Sequence of chain 1.B:
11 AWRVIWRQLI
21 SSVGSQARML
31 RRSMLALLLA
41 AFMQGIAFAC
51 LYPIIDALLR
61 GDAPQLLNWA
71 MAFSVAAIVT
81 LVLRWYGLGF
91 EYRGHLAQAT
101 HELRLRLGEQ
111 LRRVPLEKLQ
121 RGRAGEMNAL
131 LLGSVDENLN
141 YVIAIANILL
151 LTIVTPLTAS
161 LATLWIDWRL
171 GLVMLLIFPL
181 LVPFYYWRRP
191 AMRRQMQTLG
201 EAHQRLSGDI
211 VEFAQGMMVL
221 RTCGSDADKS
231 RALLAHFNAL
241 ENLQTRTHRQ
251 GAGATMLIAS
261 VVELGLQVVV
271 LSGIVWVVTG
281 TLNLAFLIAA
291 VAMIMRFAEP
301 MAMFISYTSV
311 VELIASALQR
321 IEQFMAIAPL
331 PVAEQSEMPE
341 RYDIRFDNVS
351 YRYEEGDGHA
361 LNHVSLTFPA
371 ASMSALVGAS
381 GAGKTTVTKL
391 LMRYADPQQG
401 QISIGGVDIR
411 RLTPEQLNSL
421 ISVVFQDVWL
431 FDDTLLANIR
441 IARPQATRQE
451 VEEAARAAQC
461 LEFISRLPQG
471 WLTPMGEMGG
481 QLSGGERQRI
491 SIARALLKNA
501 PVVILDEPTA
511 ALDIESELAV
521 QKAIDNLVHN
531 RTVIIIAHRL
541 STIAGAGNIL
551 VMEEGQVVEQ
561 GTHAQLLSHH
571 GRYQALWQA

Binding-site contacts:
Ligand atom O3 contacts residue FE1 of chain 1.D at 2.1 Å.
Ligand atom C6 contacts residue ALA251 of chain 1.A at 3.4 Å (hydrophobic).
Ligand atom O1 contacts residue FE1 of chain 1.D at 1.9 Å.
Ligand atom N3 contacts residue FE1 of chain 1.D at 2.1 Å.
Ligand atom N2 contacts residue FE1 of chain 1.D at 2.2 Å.
Ligand atom C4 contacts residue LEU181 of chain 1.A at 3.4 Å (hydrophobic).
Ligand atom C12 contacts residue FE1 of chain 1.D at 3.0 Å.
Ligand atom O2 contacts residue FE1 of chain 1.D at 1.9 Å.
Ligand atom S2 contacts residue TRP243 of chain 1.A at 1.2 Å.
Ligand atom C21 contacts residue FE1 of chain 1.D at 3.0 Å.
Ligand atom C19 contacts residue FE1 of chain 1.D at 3.1 Å.
Ligand atom C10 contacts residue FE1 of chain 1.D at 3.1 Å.
Ligand atom C17 contacts residue FE1 of chain 1.D at 3.1 Å.
Ligand atom C13 contacts residue FE1 of chain 1.D at 2.8 Å.
Ligand atom O1 contacts residue TYR92 of chain 1.B at 3.3 Å (h-bond).
Ligand atom C1 contacts residue FE1 of chain 1.D at 2.9 Å.
Ligand atom S3 contacts residue TYR141 of chain 1.B at 3.6 Å (h-bond).
Ligand atom C4 contacts residue ALA251 of chain 1.A at 3.1 Å (hydrophobic).
Ligand atom C8 contacts residue ALA247 of chain 1.A at 3.4 Å (hydrophobic).
Ligand atom C9 contacts residue TRP243 of chain 1.A at 3.3 Å (hydrophobic).
Ligand atom C8 contacts residue TRP243 of chain 1.A at 3.2 Å (hydrophobic).
Ligand atom C10 contacts residue TRP243 of chain 1.A at 2.5 Å (hydrophobic).
Ligand atom C11 contacts residue TYR244 of chain 1.A at 3.2 Å (hydrophobic).
Ligand atom N2 contacts residue TRP243 of chain 1.A at 3.3 Å.
Ligand atom N1 contacts residue FE1 of chain 1.D at 2.1 Å.
Ligand atom C3 contacts residue PHE255 of chain 1.A at 2.8 Å (hydrophobic).
Ligand atom C6 contacts residue FE1 of chain 1.D at 3.4 Å.
Ligand atom O4 contacts residue ASN307 of chain 1.A at 3.3 Å (h-bond).
Ligand atom C5 contacts residue ALA251 of chain 1.A at 2.7 Å (hydrophobic).
Ligand atom C7 contacts residue FE1 of chain 1.D at 3.0 Å.
Ligand atom C12 contacts residue TRP243 of chain 1.A at 3.4 Å (hydrophobic).
Ligand atom C9 contacts residue FE1 of chain 1.D at 3.0 Å.
Ligand atom C2 contacts residue PHE255 of chain 1.A at 2.1 Å (hydrophobic).
Ligand atom C19 contacts residue ASN307 of chain 1.A at 3.5 Å.
Ligand atom C14 contacts residue FE1 of chain 1.D at 3.4 Å.
Ligand atom S1 contacts residue ALA247 of chain 1.A at 3.1 Å.
Ligand atom C1 contacts residue PHE255 of chain 1.A at 3.2 Å (hydrophobic).
Ligand atom C11 contacts residue TRP243 of chain 1.A at 2.7 Å (hydrophobic).
Ligand atom O1 contacts residue PHE255 of chain 1.A at 3.4 Å.
Ligand atom C18 contacts residue ASN307 of chain 1.A at 2.3 Å.

The protein below binds the small molecule below.
Small molecule (SMILES): CC(C)(C1=N[C@@](C)(C(=O)O)CS1)[C@H](O)[C@@H]1CS[C@H]([C@H]2CSC(c3ccccc3O)=N2)N1

Sequence of chain 1.A:
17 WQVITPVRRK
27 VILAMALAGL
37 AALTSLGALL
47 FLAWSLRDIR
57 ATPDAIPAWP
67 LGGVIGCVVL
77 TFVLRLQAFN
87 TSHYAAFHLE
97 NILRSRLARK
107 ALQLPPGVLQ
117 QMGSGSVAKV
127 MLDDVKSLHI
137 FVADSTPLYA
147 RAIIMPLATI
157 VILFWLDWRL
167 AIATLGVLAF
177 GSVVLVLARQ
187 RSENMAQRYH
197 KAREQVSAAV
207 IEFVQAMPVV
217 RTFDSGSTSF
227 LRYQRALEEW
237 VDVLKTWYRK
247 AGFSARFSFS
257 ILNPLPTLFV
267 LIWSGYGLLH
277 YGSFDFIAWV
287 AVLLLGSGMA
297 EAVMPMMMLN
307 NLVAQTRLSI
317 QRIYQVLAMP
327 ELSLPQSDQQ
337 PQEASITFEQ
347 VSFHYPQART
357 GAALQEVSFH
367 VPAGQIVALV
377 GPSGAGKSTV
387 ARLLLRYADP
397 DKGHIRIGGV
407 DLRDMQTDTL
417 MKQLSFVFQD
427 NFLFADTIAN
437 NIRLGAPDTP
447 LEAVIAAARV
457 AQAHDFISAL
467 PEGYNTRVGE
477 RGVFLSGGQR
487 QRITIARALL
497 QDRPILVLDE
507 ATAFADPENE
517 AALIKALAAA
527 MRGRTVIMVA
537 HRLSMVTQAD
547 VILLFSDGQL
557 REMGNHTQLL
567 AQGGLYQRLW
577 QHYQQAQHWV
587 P